This small molecule binds to this protein.
Small molecule (SMILES): CC(C)(F)CN1[C@@H]2CCC[C@@]1(c1c(F)cc(/C=C/C(=O)O)cc1F)c1[nH]c3ccccc3c1C2

Sequence of chain 1.A:
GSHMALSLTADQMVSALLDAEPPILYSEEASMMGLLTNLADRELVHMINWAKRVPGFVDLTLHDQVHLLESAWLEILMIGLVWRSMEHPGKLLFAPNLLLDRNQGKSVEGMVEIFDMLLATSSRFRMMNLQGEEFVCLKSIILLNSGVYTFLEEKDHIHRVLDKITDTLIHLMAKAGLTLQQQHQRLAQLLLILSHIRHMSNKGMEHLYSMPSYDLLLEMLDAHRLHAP

Binding-site contacts:
Ligand atom C16 contacts residue LEU85 of chain 1.A at 4.0 Å (hydrophobic).
Ligand atom C3 contacts residue LEU223 of chain 1.A at 3.6 Å (hydrophobic).
Ligand atom F28 contacts residue LEU85 of chain 1.A at 3.9 Å.
Ligand atom C14 contacts residue PHE102 of chain 1.A at 3.8 Å (hydrophobic).
Ligand atom C1 contacts residue GLY219 of chain 1.A at 3.2 Å.
Ligand atom C2 contacts residue GLY219 of chain 1.A at 3.9 Å.
Ligand atom C24 contacts residue LEU223 of chain 1.A at 4.0 Å (hydrophobic).
Ligand atom C17 contacts residue ARG92 of chain 1.A at 3.8 Å.
Ligand atom C29 contacts residue LEU223 of chain 1.A at 4.0 Å (hydrophobic).
Ligand atom C29 contacts residue THR45 of chain 1.A at 3.9 Å.
Ligand atom N20 contacts residue ALA48 of chain 1.A at 4.0 Å.
Ligand atom C27 contacts residue ALA48 of chain 1.A at 4.0 Å (hydrophobic).
Ligand atom C25 contacts residue LEU223 of chain 1.A at 3.9 Å (hydrophobic).
Ligand atom C23 contacts residue THR45 of chain 1.A at 4.0 Å.
Ligand atom C15 contacts residue LEU89 of chain 1.A at 3.9 Å (hydrophobic).
Ligand atom F35 contacts residue MET86 of chain 1.A at 3.8 Å.
Ligand atom C18 contacts residue LEU44 of chain 1.A at 3.9 Å (hydrophobic).
Ligand atom C15 contacts residue PHE102 of chain 1.A at 4.0 Å (hydrophobic).
Ligand atom C3 contacts residue LEU82 of chain 1.A at 3.8 Å (hydrophobic).
Ligand atom C19 contacts residue PHE102 of chain 1.A at 4.0 Å (hydrophobic).
Ligand atom C13 contacts residue PHE102 of chain 1.A at 3.9 Å (hydrophobic).
Ligand atom C17 contacts residue LEU47 of chain 1.A at 3.9 Å (hydrophobic).
Ligand atom C18 contacts residue LEU47 of chain 1.A at 3.9 Å (hydrophobic).
Ligand atom C9 contacts residue LEU44 of chain 1.A at 3.9 Å (hydrophobic).
Ligand atom F35 contacts residue ILE122 of chain 1.A at 4.0 Å.
Ligand atom C9 contacts residue PHE102 of chain 1.A at 3.4 Å (hydrophobic).
Ligand atom C3 contacts residue GLY219 of chain 1.A at 3.8 Å.
Ligand atom C16 contacts residue ARG92 of chain 1.A at 3.5 Å.
Ligand atom C26 contacts residue ALA48 of chain 1.A at 3.8 Å (hydrophobic).
Ligand atom F35 contacts residue GLY219 of chain 1.A at 3.3 Å.
Ligand atom C1 contacts residue HIS222 of chain 1.A at 3.6 Å.
Ligand atom F28 contacts residue ALA48 of chain 1.A at 4.0 Å.
Ligand atom C19 contacts residue LEU44 of chain 1.A at 3.9 Å (hydrophobic).
Ligand atom N20 contacts residue LEU44 of chain 1.A at 3.3 Å (h-bond).
Ligand atom C18 contacts residue ALA48 of chain 1.A at 3.9 Å (hydrophobic).
Ligand atom C24 contacts residue THR45 of chain 1.A at 3.3 Å.
Ligand atom C17 contacts residue GLU51 of chain 1.A at 3.5 Å.
Ligand atom C10 contacts residue LEU44 of chain 1.A at 3.8 Å (hydrophobic).
Ligand atom C15 contacts residue LEU85 of chain 1.A at 4.0 Å (hydrophobic).
Ligand atom F28 contacts residue LEU82 of chain 1.A at 3.6 Å.